The protein below binds the small molecule below.
Small molecule (SMILES): CC(=O)N[C@H]1[C@H](O[C@H]2[C@H](O)[C@@H](NC(C)=O)CO[C@@H]2CO)O[C@H](CO)[C@@H](O[C@@H]2O[C@H](CO)[C@@H](O)[C@H](O)[C@@H]2O)[C@@H]1O

Sequence of chain 1.F:
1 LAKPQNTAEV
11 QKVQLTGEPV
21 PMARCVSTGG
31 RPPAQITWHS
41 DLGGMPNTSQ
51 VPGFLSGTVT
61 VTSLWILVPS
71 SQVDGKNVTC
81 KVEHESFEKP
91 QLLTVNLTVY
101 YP

Binding-site contacts:
Ligand atom O7 contacts residue ASN96 of chain 1.F at 3.4 Å (h-bond).
Ligand atom N2 contacts residue ASN96 of chain 1.F at 3.1 Å (h-bond).
Ligand atom C7 contacts residue GLY75 of chain 1.F at 2.9 Å.
Ligand atom C5 contacts residue ASN96 of chain 1.F at 3.5 Å.
Ligand atom C3 contacts residue ASN96 of chain 1.F at 3.8 Å.
Ligand atom C7 contacts residue NAG1 of chain 1.K at 4.3 Å.
Ligand atom O7 contacts residue ASN77 of chain 1.F at 3.4 Å (h-bond).
Ligand atom C3 contacts residue GLY75 of chain 1.F at 4.4 Å.
Ligand atom C4 contacts residue ASN96 of chain 1.F at 4.2 Å.
Ligand atom C7 contacts residue ASN77 of chain 1.F at 3.8 Å.
Ligand atom C7 contacts residue ASN96 of chain 1.F at 3.5 Å.
Ligand atom N2 contacts residue GLY75 of chain 1.F at 2.6 Å (h-bond).
Ligand atom C8 contacts residue ASN77 of chain 1.F at 3.7 Å.
Ligand atom C1 contacts residue ASN96 of chain 1.F at 1.4 Å.
Ligand atom C2 contacts residue ASN96 of chain 1.F at 2.6 Å.
Ligand atom O7 contacts residue GLY75 of chain 1.F at 4.0 Å.
Ligand atom C8 contacts residue GLY75 of chain 1.F at 2.5 Å.
Ligand atom O5 contacts residue ASN96 of chain 1.F at 2.2 Å (h-bond).
Ligand atom C2 contacts residue GLY75 of chain 1.F at 3.8 Å.
Ligand atom O7 contacts residue NAG1 of chain 1.K at 3.4 Å.
Ligand atom C1 contacts residue GLY75 of chain 1.F at 3.9 Å.
Ligand atom C8 contacts residue NAG1 of chain 1.K at 4.3 Å.
Ligand atom C8 contacts residue LYS76 of chain 1.F at 4.0 Å.